The small molecule below binds the protein below.
Small molecule (SMILES): CC(=O)N[C@@H]1[C@@H](O)[C@H](O)[C@@H](CO)O[C@H]1O

Sequence of chain 1.B:
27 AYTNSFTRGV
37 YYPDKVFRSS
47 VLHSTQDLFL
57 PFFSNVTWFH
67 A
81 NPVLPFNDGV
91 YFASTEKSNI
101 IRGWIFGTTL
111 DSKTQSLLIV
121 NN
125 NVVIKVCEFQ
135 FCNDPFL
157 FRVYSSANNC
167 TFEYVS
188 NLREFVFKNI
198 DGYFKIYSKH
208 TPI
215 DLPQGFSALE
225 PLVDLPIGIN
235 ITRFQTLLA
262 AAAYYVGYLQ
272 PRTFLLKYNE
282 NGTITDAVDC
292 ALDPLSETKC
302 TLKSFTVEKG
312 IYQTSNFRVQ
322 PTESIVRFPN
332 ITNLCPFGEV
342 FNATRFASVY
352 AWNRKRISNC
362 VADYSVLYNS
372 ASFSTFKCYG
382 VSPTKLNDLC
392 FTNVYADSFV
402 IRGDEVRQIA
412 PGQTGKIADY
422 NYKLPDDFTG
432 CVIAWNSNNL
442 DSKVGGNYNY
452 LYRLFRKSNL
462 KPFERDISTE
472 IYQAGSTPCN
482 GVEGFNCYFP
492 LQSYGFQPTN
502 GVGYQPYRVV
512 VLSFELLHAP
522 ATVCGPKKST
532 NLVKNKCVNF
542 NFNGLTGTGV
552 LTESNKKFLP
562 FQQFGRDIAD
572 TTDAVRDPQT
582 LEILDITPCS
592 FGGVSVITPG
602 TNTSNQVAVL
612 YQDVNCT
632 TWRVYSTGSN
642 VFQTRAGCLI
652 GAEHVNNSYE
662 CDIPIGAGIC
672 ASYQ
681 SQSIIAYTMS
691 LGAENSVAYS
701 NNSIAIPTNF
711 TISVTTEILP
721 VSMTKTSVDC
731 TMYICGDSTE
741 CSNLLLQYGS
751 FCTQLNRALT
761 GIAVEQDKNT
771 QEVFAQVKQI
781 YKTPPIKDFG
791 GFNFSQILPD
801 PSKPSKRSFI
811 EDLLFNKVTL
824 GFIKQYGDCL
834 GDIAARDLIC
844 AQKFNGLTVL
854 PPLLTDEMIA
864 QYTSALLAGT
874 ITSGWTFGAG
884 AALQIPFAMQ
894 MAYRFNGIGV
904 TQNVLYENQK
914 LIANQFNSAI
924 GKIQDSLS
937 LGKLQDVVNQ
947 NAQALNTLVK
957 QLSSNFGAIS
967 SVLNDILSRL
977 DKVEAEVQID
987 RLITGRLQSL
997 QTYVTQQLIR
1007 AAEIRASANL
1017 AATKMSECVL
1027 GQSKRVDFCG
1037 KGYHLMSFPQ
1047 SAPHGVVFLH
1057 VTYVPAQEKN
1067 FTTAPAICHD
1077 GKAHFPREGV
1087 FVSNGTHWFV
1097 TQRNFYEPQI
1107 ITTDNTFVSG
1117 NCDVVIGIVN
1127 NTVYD

Sequence of chain 1.A:
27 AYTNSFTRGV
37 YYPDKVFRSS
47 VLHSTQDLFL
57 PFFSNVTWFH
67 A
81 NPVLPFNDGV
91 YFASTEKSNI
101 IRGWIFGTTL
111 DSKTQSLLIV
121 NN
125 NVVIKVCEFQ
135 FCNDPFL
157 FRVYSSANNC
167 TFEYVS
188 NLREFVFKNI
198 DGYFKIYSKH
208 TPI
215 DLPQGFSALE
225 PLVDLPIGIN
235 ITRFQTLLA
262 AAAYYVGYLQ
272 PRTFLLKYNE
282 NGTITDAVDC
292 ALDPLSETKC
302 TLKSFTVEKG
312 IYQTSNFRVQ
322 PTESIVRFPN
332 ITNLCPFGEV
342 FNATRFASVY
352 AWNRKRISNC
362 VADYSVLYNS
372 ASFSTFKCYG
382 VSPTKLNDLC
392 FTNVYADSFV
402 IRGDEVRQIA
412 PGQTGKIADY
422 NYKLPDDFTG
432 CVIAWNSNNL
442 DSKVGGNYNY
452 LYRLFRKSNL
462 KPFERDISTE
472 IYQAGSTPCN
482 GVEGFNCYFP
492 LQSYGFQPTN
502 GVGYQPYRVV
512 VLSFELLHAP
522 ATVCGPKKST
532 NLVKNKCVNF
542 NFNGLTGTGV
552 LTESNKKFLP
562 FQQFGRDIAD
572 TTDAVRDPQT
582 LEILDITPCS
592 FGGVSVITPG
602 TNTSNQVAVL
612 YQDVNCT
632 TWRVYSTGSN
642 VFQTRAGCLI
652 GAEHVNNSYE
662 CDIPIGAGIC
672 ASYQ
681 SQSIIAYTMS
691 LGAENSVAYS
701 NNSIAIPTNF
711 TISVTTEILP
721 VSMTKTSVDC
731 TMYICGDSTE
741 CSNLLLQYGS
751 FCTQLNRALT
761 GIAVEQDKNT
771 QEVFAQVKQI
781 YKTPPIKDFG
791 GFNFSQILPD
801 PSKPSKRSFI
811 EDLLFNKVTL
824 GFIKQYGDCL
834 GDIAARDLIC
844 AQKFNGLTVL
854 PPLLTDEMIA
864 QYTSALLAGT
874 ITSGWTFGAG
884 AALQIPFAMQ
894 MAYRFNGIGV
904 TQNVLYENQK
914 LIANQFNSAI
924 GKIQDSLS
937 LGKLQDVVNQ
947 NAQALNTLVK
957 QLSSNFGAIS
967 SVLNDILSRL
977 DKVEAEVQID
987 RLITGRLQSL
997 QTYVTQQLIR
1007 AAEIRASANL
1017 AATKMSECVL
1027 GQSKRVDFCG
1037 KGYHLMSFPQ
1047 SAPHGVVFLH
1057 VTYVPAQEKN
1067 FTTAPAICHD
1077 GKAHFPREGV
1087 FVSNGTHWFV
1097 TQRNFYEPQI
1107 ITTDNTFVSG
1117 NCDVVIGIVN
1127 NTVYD

Binding-site contacts:
Ligand atom C2 contacts residue ASN1066 of chain 1.A at 2.4 Å.
Ligand atom C8 contacts residue GLU1064 of chain 1.A at 3.0 Å.
Ligand atom C5 contacts residue ASN1066 of chain 1.A at 3.6 Å.
Ligand atom C8 contacts residue LYS1065 of chain 1.A at 4.2 Å.
Ligand atom C7 contacts residue GLU1064 of chain 1.A at 4.4 Å.
Ligand atom C6 contacts residue ALA698 of chain 1.A at 3.9 Å (hydrophobic).
Ligand atom C5 contacts residue ALA698 of chain 1.A at 4.0 Å (hydrophobic).
Ligand atom C7 contacts residue ASN1066 of chain 1.A at 4.0 Å.
Ligand atom C1 contacts residue ASN1066 of chain 1.A at 1.4 Å.
Ligand atom N2 contacts residue ASN1066 of chain 1.A at 2.9 Å (h-bond).
Ligand atom C1 contacts residue GLN887 of chain 1.B at 4.3 Å.
Ligand atom C4 contacts residue ASN1066 of chain 1.A at 4.2 Å.
Ligand atom O6 contacts residue ALA698 of chain 1.A at 4.3 Å.
Ligand atom C3 contacts residue ASN1066 of chain 1.A at 3.8 Å.
Ligand atom O5 contacts residue ASN1066 of chain 1.A at 2.3 Å (h-bond).